Sequence of chain 1.B:
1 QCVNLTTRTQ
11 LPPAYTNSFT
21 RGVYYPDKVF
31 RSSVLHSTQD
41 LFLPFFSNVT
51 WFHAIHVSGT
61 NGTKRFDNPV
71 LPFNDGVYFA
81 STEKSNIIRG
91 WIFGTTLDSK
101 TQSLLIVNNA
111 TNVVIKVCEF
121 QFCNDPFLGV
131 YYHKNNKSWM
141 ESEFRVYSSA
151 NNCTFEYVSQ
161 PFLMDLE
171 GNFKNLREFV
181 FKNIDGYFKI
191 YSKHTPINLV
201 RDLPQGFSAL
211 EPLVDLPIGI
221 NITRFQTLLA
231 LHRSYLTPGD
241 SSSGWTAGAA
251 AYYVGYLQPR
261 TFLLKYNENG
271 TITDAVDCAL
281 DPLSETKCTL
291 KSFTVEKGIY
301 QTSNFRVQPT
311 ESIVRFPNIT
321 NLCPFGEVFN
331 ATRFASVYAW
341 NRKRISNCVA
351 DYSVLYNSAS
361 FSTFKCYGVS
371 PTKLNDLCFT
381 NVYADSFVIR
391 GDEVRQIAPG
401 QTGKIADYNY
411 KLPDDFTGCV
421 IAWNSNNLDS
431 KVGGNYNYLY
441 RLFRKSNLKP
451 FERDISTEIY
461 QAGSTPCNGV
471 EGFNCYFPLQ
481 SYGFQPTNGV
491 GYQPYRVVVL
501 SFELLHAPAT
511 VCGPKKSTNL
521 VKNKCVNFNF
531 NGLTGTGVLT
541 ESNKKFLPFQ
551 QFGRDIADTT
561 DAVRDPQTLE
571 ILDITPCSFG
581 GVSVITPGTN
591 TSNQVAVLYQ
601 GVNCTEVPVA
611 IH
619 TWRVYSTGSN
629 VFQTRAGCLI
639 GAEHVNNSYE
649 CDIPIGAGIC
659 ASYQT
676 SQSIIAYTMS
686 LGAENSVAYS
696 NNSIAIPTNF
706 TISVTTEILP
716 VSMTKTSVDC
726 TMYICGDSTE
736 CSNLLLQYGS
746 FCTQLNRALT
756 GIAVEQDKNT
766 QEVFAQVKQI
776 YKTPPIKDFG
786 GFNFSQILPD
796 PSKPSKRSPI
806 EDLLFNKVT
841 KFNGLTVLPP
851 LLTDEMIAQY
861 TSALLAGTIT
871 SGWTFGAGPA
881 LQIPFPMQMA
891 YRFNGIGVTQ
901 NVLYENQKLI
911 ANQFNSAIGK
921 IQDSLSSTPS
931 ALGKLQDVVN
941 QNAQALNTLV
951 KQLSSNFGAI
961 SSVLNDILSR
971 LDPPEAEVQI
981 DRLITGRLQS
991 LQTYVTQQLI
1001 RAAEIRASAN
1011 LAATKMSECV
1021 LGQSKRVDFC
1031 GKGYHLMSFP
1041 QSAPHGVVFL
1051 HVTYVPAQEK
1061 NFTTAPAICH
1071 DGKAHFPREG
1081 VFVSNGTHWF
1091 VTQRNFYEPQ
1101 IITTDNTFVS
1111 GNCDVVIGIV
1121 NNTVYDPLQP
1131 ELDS

Binding-site contacts:
Ligand atom C3 contacts residue ASN696 of chain 1.B at 3.8 Å.
Ligand atom O5 contacts residue ASP783 of chain 1.C at 4.0 Å.
Ligand atom O7 contacts residue ASN696 of chain 1.B at 3.9 Å.
Ligand atom O5 contacts residue ASN696 of chain 1.B at 2.4 Å (h-bond).
Ligand atom C1 contacts residue ASN696 of chain 1.B at 1.4 Å.
Ligand atom C4 contacts residue ASN696 of chain 1.B at 4.2 Å.
Ligand atom C5 contacts residue ASN696 of chain 1.B at 3.7 Å.
Ligand atom C8 contacts residue GLY1118 of chain 1.B at 3.8 Å.
Ligand atom C2 contacts residue ASN696 of chain 1.B at 2.5 Å.
Ligand atom C7 contacts residue ASN696 of chain 1.B at 3.6 Å.
Ligand atom N2 contacts residue ASN696 of chain 1.B at 2.9 Å (h-bond).

Sequence of chain 1.C:
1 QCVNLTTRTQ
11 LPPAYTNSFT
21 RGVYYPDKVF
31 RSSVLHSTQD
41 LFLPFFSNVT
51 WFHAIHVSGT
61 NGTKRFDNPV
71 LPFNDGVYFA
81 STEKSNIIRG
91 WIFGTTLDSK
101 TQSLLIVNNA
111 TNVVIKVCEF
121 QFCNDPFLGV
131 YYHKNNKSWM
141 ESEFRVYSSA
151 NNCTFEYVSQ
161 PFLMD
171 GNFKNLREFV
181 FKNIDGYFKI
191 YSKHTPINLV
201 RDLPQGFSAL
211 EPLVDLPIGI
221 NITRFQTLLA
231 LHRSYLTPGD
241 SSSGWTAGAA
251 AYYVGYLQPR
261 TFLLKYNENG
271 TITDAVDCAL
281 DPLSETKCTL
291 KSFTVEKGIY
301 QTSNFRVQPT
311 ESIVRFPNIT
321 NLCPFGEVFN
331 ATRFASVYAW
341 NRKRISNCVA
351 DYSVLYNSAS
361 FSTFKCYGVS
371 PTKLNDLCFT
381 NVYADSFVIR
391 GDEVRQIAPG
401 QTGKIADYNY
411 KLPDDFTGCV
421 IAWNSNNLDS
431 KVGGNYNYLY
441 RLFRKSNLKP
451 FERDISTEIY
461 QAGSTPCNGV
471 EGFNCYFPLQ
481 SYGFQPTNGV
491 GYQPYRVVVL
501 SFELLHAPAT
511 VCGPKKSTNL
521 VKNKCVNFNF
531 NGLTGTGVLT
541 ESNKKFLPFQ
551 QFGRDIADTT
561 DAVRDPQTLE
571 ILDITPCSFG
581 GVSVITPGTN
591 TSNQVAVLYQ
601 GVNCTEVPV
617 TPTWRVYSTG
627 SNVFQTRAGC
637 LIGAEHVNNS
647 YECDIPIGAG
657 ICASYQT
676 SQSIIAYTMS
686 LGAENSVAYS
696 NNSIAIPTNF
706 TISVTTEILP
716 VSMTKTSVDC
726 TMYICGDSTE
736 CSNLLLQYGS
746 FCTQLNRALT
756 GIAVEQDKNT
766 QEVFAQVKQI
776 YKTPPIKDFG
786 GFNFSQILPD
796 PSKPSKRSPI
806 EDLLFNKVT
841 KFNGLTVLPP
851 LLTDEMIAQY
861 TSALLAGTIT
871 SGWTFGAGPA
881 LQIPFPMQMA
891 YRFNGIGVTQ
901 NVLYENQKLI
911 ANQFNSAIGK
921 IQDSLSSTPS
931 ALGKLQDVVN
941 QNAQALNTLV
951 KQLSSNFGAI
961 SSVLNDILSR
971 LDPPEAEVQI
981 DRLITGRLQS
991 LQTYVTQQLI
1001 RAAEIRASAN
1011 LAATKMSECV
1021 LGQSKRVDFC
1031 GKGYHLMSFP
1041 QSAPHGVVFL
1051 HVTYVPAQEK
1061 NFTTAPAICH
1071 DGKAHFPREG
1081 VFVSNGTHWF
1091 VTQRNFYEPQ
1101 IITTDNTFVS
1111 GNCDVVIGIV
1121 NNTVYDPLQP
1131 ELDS

The small molecule below binds the protein below.
Small molecule (SMILES): CC(=O)N[C@@H]1[C@@H](O)[C@H](O)[C@@H](CO)O[C@H]1O